Sequence of chain 16.B:
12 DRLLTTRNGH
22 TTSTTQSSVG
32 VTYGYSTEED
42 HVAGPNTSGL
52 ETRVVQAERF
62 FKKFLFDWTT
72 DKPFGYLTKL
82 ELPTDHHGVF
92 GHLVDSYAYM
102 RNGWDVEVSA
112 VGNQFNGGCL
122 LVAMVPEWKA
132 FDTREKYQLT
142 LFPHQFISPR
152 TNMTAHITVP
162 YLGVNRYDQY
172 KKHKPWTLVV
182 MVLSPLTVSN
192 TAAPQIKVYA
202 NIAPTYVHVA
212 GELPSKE

Binding-site contacts:
Ligand atom O6 contacts residue ARG135 of chain 16.B at 3.6 Å.
Ligand atom O5S contacts residue ARG135 of chain 16.B at 3.6 Å.
Ligand atom S1 contacts residue ASP59 of chain 20.C at 3.7 Å.
Ligand atom O6B contacts residue LYS193 of chain 16.A at 4.1 Å.
Ligand atom N2 contacts residue ARG56 of chain 20.C at 3.9 Å.
Ligand atom O5 contacts residue ARG135 of chain 16.B at 3.2 Å.
Ligand atom O6S contacts residue LYS193 of chain 16.A at 3.4 Å.
Ligand atom O5S contacts residue ARG56 of chain 20.C at 3.6 Å (salt-bridge).
Ligand atom O3S contacts residue LYS193 of chain 16.A at 3.1 Å (salt-bridge).
Ligand atom C6 contacts residue ARG135 of chain 16.B at 3.8 Å.
Ligand atom O6S contacts residue ARG56 of chain 20.C at 3.7 Å.
Ligand atom O5 contacts residue LYS193 of chain 16.A at 3.6 Å.
Ligand atom O2S contacts residue ASP59 of chain 20.C at 3.2 Å.
Ligand atom O2S contacts residue ARG56 of chain 20.C at 4.1 Å.
Ligand atom C1 contacts residue ASP133 of chain 16.B at 4.0 Å.
Ligand atom C6 contacts residue THR134 of chain 16.B at 3.5 Å.
Ligand atom S2 contacts residue ASN88 of chain 20.C at 4.0 Å.
Ligand atom O6 contacts residue LYS193 of chain 16.A at 3.5 Å.
Ligand atom C2 contacts residue LYS193 of chain 16.A at 3.6 Å.
Ligand atom O2S contacts residue ASP58 of chain 20.C at 2.3 Å (salt-bridge).
Ligand atom O6S contacts residue ASN88 of chain 20.C at 3.9 Å.
Ligand atom C3 contacts residue LYS193 of chain 16.A at 3.6 Å.
Ligand atom O3S contacts residue THR134 of chain 16.B at 3.3 Å (h-bond).
Ligand atom O4 contacts residue THR195 of chain 16.A at 3.7 Å.
Ligand atom O3 contacts residue ASP59 of chain 20.C at 4.0 Å.
Ligand atom S2 contacts residue ARG56 of chain 20.C at 3.4 Å (salt-bridge).
Ligand atom O6S contacts residue ARG135 of chain 16.B at 3.7 Å.
Ligand atom O3 contacts residue LYS193 of chain 16.A at 2.8 Å (salt-bridge).
Ligand atom O1S contacts residue ASP58 of chain 20.C at 4.1 Å.
Ligand atom S2 contacts residue ARG135 of chain 16.B at 4.0 Å.
Ligand atom C5 contacts residue ARG135 of chain 16.B at 4.1 Å.
Ligand atom C3 contacts residue ARG56 of chain 20.C at 3.9 Å.
Ligand atom S1 contacts residue ASP58 of chain 20.C at 3.7 Å.
Ligand atom O5S contacts residue ASN88 of chain 20.C at 3.0 Å (h-bond).
Ligand atom C5 contacts residue THR134 of chain 16.B at 3.9 Å.
Ligand atom O1 contacts residue ASP133 of chain 16.B at 4.1 Å.
Ligand atom O4S contacts residue ARG56 of chain 20.C at 2.5 Å (salt-bridge).
Ligand atom C4 contacts residue LYS193 of chain 16.A at 3.4 Å.
Ligand atom O1S contacts residue ASP59 of chain 20.C at 3.0 Å.
Ligand atom O3 contacts residue ARG56 of chain 20.C at 3.9 Å.

Sequence of chain 16.A:
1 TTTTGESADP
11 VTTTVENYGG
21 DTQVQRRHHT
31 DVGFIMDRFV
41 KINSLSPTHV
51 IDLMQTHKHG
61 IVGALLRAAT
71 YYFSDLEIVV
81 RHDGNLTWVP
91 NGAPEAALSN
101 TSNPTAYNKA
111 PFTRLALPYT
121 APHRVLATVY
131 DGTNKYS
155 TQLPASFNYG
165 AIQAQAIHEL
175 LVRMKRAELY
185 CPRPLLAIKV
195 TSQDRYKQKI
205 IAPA

Sequence of chain 20.C:
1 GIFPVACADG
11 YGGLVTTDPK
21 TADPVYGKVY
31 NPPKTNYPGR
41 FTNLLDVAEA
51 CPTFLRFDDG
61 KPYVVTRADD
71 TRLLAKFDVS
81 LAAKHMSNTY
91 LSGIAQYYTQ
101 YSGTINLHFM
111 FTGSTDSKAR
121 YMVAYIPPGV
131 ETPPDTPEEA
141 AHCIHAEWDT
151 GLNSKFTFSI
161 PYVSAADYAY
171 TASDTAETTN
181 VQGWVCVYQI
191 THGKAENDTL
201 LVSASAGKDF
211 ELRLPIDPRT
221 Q

The protein below binds the small molecule below.
Small molecule (SMILES): O=C(O)[C@@H]1O[C@@H](O[C@H]2[C@H](O)[C@@H](NS(=O)(=O)O)[C@@H](O)O[C@@H]2COS(=O)(=O)O)[C@H](OS(=O)(=O)O)[C@@H](O)[C@@H]1O[C@H]1O[C@H](COS(=O)(=O)O)[C@@H](O)[C@H](O)[C@H]1NS(=O)(=O)O